Sequence of chain 1.A:
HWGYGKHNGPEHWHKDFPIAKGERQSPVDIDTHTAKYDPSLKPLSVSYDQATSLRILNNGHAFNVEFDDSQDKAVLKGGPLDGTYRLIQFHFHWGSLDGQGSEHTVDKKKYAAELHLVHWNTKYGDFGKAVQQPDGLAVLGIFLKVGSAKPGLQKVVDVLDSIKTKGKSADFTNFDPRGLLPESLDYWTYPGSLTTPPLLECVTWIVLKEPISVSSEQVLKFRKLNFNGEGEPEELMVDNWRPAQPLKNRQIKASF

Binding-site contacts:
Ligand atom C4 contacts residue LEU197 of chain 1.A at 3.7 Å (hydrophobic).
Ligand atom O5 contacts residue PHE130 of chain 1.A at 4.1 Å.
Ligand atom S contacts residue THR198 of chain 1.A at 3.7 Å.
Ligand atom N1 contacts residue THR198 of chain 1.A at 2.8 Å (h-bond).
Ligand atom O4 contacts residue PRO201 of chain 1.A at 3.5 Å.
Ligand atom O5 contacts residue VAL134 of chain 1.A at 2.7 Å.
Ligand atom C12 contacts residue VAL134 of chain 1.A at 2.8 Å (hydrophobic).
Ligand atom C6 contacts residue VAL121 of chain 1.A at 3.9 Å (hydrophobic).
Ligand atom O2 contacts residue ZN1 of chain 1.B at 3.2 Å.
Ligand atom C3 contacts residue LEU197 of chain 1.A at 3.9 Å (hydrophobic).
Ligand atom C5 contacts residue VAL121 of chain 1.A at 3.6 Å (hydrophobic).
Ligand atom S contacts residue HIS94 of chain 1.A at 4.0 Å.
Ligand atom S contacts residue ZN1 of chain 1.B at 3.2 Å.
Ligand atom O1 contacts residue LEU197 of chain 1.A at 3.3 Å.
Ligand atom C10 contacts residue PRO201 of chain 1.A at 3.8 Å (hydrophobic).
Ligand atom N1 contacts residue HIS119 of chain 1.A at 3.5 Å (h-bond).
Ligand atom C10 contacts residue LEU197 of chain 1.A at 4.0 Å (hydrophobic).
Ligand atom O3 contacts residue GLN92 of chain 1.A at 4.1 Å.
Ligand atom O2 contacts residue VAL142 of chain 1.A at 3.7 Å.
Ligand atom N1 contacts residue HIS96 of chain 1.A at 3.7 Å.
Ligand atom C5 contacts residue LEU197 of chain 1.A at 3.7 Å (hydrophobic).
Ligand atom C1 contacts residue LEU197 of chain 1.A at 4.1 Å (hydrophobic).
Ligand atom N1 contacts residue ZN1 of chain 1.B at 2.2 Å.
Ligand atom O2 contacts residue TRP208 of chain 1.A at 4.0 Å.
Ligand atom C3 contacts residue THR199 of chain 1.A at 3.6 Å.
Ligand atom N1 contacts residue HIS94 of chain 1.A at 3.4 Å (h-bond).
Ligand atom C2 contacts residue THR199 of chain 1.A at 3.5 Å.
Ligand atom C6 contacts residue LEU197 of chain 1.A at 3.9 Å (hydrophobic).
Ligand atom C6 contacts residue GLN92 of chain 1.A at 3.9 Å.
Ligand atom C2 contacts residue LEU197 of chain 1.A at 4.1 Å (hydrophobic).
Ligand atom C4 contacts residue HIS94 of chain 1.A at 4.0 Å.
Ligand atom O1 contacts residue THR198 of chain 1.A at 2.9 Å (h-bond).
Ligand atom O3 contacts residue PHE130 of chain 1.A at 3.4 Å.
Ligand atom S contacts residue HIS119 of chain 1.A at 4.0 Å.
Ligand atom O2 contacts residue HIS119 of chain 1.A at 3.5 Å (h-bond).
Ligand atom O2 contacts residue VAL121 of chain 1.A at 3.8 Å.
Ligand atom O1 contacts residue TRP208 of chain 1.A at 3.4 Å.
Ligand atom O1 contacts residue SER196 of chain 1.A at 4.0 Å.
Ligand atom C5 contacts residue HIS94 of chain 1.A at 3.9 Å.
Ligand atom O2 contacts residue HIS94 of chain 1.A at 3.6 Å.

The protein below binds the small molecule below.
Small molecule (SMILES): NCC(=O)NCCOCCOCCNC(=O)c1ccc(S(N)(=O)=O)cc1